Binding-site contacts:
Ligand atom C3 contacts residue ASN165 of chain 1.B at 3.8 Å.
Ligand atom N2 contacts residue GLN158 of chain 1.B at 4.4 Å.
Ligand atom C1 contacts residue ASN165 of chain 1.B at 1.4 Å.
Ligand atom O7 contacts residue ASN165 of chain 1.B at 3.1 Å (h-bond).
Ligand atom C7 contacts residue ASN165 of chain 1.B at 3.2 Å.
Ligand atom N2 contacts residue ASN165 of chain 1.B at 2.9 Å (h-bond).
Ligand atom C8 contacts residue GLN158 of chain 1.B at 3.4 Å.
Ligand atom C4 contacts residue ASN165 of chain 1.B at 4.2 Å.
Ligand atom C2 contacts residue ASN165 of chain 1.B at 2.5 Å.
Ligand atom O5 contacts residue ASN165 of chain 1.B at 2.4 Å (h-bond).
Ligand atom C5 contacts residue ASN165 of chain 1.B at 3.7 Å.
Ligand atom C7 contacts residue GLN158 of chain 1.B at 4.2 Å.
Ligand atom C8 contacts residue ASN165 of chain 1.B at 4.4 Å.

Sequence of chain 1.B:
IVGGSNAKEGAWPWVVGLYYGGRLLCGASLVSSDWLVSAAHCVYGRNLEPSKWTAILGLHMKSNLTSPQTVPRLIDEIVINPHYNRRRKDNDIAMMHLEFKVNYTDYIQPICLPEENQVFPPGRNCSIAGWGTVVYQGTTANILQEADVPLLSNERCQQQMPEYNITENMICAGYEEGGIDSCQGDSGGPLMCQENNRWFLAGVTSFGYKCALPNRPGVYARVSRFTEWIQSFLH

A small-molecule ligand and the protein it binds are described below.
Small molecule (SMILES): CC(=O)N[C@@H]1[C@@H](O)[C@H](O)[C@@H](CO)O[C@H]1O